Binding-site contacts:
Ligand atom C2 contacts residue ASN408 of chain 1.A at 2.6 Å.
Ligand atom N2 contacts residue ASN408 of chain 1.A at 3.2 Å (h-bond).
Ligand atom O7 contacts residue ASN408 of chain 1.A at 4.0 Å.
Ligand atom C5 contacts residue ASN408 of chain 1.A at 3.6 Å.
Ligand atom C8 contacts residue GLN516 of chain 1.A at 3.3 Å.
Ligand atom C7 contacts residue GLN516 of chain 1.A at 4.4 Å.
Ligand atom C8 contacts residue PRO512 of chain 1.A at 4.4 Å (hydrophobic).
Ligand atom O7 contacts residue SER440 of chain 1.A at 3.8 Å.
Ligand atom O7 contacts residue PRO512 of chain 1.A at 4.2 Å.
Ligand atom C1 contacts residue ASN408 of chain 1.A at 1.5 Å.
Ligand atom C4 contacts residue ASN408 of chain 1.A at 4.2 Å.
Ligand atom C6 contacts residue HIS405 of chain 1.A at 4.4 Å.
Ligand atom O5 contacts residue ASN408 of chain 1.A at 2.3 Å (h-bond).
Ligand atom C3 contacts residue ASN408 of chain 1.A at 3.9 Å.
Ligand atom C7 contacts residue ASN408 of chain 1.A at 3.9 Å.

Sequence of chain 1.A:
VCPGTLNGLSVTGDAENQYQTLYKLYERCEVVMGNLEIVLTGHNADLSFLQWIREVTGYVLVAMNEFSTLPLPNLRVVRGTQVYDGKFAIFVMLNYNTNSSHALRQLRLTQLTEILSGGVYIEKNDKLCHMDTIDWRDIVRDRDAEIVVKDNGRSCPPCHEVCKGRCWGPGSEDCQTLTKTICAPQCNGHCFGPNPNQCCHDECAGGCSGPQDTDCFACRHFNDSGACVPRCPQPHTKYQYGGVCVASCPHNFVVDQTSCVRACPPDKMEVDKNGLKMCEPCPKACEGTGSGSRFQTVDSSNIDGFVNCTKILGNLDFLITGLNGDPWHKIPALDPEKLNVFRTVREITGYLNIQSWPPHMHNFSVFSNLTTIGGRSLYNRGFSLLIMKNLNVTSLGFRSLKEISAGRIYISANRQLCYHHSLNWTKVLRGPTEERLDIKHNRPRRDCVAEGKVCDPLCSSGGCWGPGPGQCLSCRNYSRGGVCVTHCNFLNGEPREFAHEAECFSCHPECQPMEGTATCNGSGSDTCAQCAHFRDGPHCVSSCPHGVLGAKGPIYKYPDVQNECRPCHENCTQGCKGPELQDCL

This small molecule binds to this protein.
Small molecule (SMILES): CC(=O)N[C@@H]1[C@@H](O)[C@H](O)[C@@H](CO)O[C@H]1O